The protein below binds the small molecule below.
Small molecule (SMILES): CC(=O)N[C@@H]1[C@@H](O)[C@H](O)[C@@H](CO)O[C@H]1O

Binding-site contacts:
Ligand atom O7 contacts residue ASN61 of chain 1.R at 3.9 Å.
Ligand atom O5 contacts residue TYR42 of chain 1.R at 3.5 Å.
Ligand atom C7 contacts residue ASN61 of chain 1.R at 3.6 Å.
Ligand atom C1 contacts residue TYR42 of chain 1.R at 4.0 Å (hydrophobic).
Ligand atom C8 contacts residue ALA60 of chain 1.R at 4.0 Å (hydrophobic).
Ligand atom C2 contacts residue ASN61 of chain 1.R at 2.4 Å.
Ligand atom C5 contacts residue ASN61 of chain 1.R at 3.6 Å.
Ligand atom C8 contacts residue ASN59 of chain 1.R at 3.6 Å.
Ligand atom C4 contacts residue ASN61 of chain 1.R at 4.2 Å.
Ligand atom C1 contacts residue ASN61 of chain 1.R at 1.4 Å.
Ligand atom C8 contacts residue ASN61 of chain 1.R at 4.4 Å.
Ligand atom C5 contacts residue TYR42 of chain 1.R at 3.5 Å (hydrophobic).
Ligand atom C6 contacts residue TYR42 of chain 1.R at 3.2 Å (hydrophobic).
Ligand atom O5 contacts residue ASN61 of chain 1.R at 2.3 Å (h-bond).
Ligand atom N2 contacts residue ASN61 of chain 1.R at 2.9 Å (h-bond).
Ligand atom O6 contacts residue TYR42 of chain 1.R at 4.3 Å.
Ligand atom C3 contacts residue ASN61 of chain 1.R at 3.8 Å.

Sequence of chain 1.R:
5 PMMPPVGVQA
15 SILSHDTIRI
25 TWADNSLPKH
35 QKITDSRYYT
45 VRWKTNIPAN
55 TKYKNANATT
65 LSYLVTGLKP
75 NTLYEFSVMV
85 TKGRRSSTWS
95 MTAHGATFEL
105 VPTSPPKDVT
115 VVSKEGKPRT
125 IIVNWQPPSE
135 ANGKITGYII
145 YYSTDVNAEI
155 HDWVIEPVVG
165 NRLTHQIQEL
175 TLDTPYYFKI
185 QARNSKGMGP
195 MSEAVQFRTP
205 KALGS